The protein below binds the small molecule below.
Small molecule (SMILES): O=C1C(=O)N(Cc2ccccc2)c2ccccc21

Sequence of chain 1.A:
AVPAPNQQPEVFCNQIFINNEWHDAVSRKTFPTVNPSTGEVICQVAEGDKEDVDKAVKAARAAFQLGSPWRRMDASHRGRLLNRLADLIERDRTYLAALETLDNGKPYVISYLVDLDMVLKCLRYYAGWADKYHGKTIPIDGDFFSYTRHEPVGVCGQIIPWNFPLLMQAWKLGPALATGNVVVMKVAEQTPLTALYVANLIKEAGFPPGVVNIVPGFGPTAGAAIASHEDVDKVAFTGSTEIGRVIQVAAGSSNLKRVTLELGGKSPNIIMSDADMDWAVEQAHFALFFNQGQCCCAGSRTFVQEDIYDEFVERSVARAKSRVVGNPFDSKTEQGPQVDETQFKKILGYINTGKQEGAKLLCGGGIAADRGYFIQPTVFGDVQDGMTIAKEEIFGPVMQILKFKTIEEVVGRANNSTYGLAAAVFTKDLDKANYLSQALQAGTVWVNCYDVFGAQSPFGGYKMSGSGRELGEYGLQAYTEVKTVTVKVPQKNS

Binding-site contacts:
Ligand atom C5 contacts residue PHE453 of chain 1.A at 3.7 Å (hydrophobic).
Ligand atom O10 contacts residue CYS296 of chain 1.A at 3.4 Å (h-bond).
Ligand atom C8 contacts residue PHE164 of chain 1.A at 3.9 Å (hydrophobic).
Ligand atom C12 contacts residue TRP171 of chain 1.A at 3.5 Å (hydrophobic).
Ligand atom C2 contacts residue PHE290 of chain 1.A at 4.0 Å (hydrophobic).
Ligand atom C2 contacts residue ASP451 of chain 1.A at 3.3 Å.
Ligand atom C1 contacts residue ASP451 of chain 1.A at 3.8 Å.
Ligand atom C6 contacts residue PHE453 of chain 1.A at 3.6 Å (hydrophobic).
Ligand atom O10 contacts residue CYS295 of chain 1.A at 2.9 Å.
Ligand atom C3 contacts residue PHE453 of chain 1.A at 3.1 Å (hydrophobic).
Ligand atom C1 contacts residue PHE164 of chain 1.A at 3.7 Å (hydrophobic).
Ligand atom C15 contacts residue GLU262 of chain 1.A at 3.7 Å.
Ligand atom O11 contacts residue CYS297 of chain 1.A at 3.7 Å.
Ligand atom C2 contacts residue PHE453 of chain 1.A at 3.3 Å (hydrophobic).
Ligand atom O10 contacts residue CYS297 of chain 1.A at 3.0 Å (h-bond).
Ligand atom C15 contacts residue PHE459 of chain 1.A at 3.4 Å (hydrophobic).
Ligand atom C17 contacts residue CYS296 of chain 1.A at 3.8 Å (hydrophobic).
Ligand atom C9 contacts residue CYS295 of chain 1.A at 3.8 Å (hydrophobic).
Ligand atom C18 contacts residue MET168 of chain 1.A at 3.4 Å (hydrophobic).
Ligand atom C3 contacts residue PHE164 of chain 1.A at 3.9 Å (hydrophobic).
Ligand atom C13 contacts residue TRP171 of chain 1.A at 3.4 Å (hydrophobic).
Ligand atom C9 contacts residue PHE164 of chain 1.A at 3.9 Å (hydrophobic).
Ligand atom C4 contacts residue PHE453 of chain 1.A at 3.3 Å (hydrophobic).
Ligand atom C12 contacts residue MET168 of chain 1.A at 3.4 Å (hydrophobic).
Ligand atom C16 contacts residue GLU262 of chain 1.A at 3.1 Å.
Ligand atom N7 contacts residue PHE164 of chain 1.A at 3.8 Å.
Ligand atom C6 contacts residue PHE164 of chain 1.A at 3.6 Å (hydrophobic).
Ligand atom C3 contacts residue PHE290 of chain 1.A at 3.6 Å (hydrophobic).
Ligand atom C14 contacts residue TRP171 of chain 1.A at 3.6 Å (hydrophobic).
Ligand atom C2 contacts residue PHE164 of chain 1.A at 3.8 Å (hydrophobic).
Ligand atom C18 contacts residue TRP171 of chain 1.A at 3.9 Å (hydrophobic).
Ligand atom C13 contacts residue MET168 of chain 1.A at 3.8 Å (hydrophobic).
Ligand atom C17 contacts residue THR238 of chain 1.A at 3.6 Å.
Ligand atom C8 contacts residue CYS297 of chain 1.A at 3.9 Å (hydrophobic).
Ligand atom O10 contacts residue ASP451 of chain 1.A at 4.0 Å.
Ligand atom O11 contacts residue CYS296 of chain 1.A at 3.0 Å.
Ligand atom C1 contacts residue PHE453 of chain 1.A at 3.5 Å (hydrophobic).
Ligand atom C14 contacts residue PHE459 of chain 1.A at 3.9 Å (hydrophobic).
Ligand atom O10 contacts residue ALA298 of chain 1.A at 4.0 Å.
Ligand atom C9 contacts residue CYS297 of chain 1.A at 3.4 Å (hydrophobic).